Sequence of chain 1.A:
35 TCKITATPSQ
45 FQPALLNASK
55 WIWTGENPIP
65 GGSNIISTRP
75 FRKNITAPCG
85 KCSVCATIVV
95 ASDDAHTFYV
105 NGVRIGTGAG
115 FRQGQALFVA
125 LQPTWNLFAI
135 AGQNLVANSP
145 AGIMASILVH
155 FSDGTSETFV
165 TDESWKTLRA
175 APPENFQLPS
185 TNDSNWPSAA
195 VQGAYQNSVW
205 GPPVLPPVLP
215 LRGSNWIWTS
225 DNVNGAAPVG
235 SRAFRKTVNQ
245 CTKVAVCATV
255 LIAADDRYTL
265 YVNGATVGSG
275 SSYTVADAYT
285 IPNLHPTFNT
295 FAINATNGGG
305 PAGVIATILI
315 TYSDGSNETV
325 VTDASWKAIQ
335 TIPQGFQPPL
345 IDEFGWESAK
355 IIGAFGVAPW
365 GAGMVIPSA

Binding-site contacts:
Ligand atom O6 contacts residue THR300 of chain 1.A at 4.1 Å.
Ligand atom C8 contacts residue ILE336 of chain 1.A at 3.8 Å (hydrophobic).
Ligand atom C5 contacts residue THR300 of chain 1.A at 3.6 Å.
Ligand atom O5 contacts residue ASN298 of chain 1.A at 2.4 Å (h-bond).
Ligand atom C7 contacts residue ILE336 of chain 1.A at 4.3 Å (hydrophobic).
Ligand atom C2 contacts residue ASN298 of chain 1.A at 2.5 Å.
Ligand atom C1 contacts residue ASN298 of chain 1.A at 1.4 Å.
Ligand atom C8 contacts residue PHE340 of chain 1.A at 3.6 Å (hydrophobic).
Ligand atom C1 contacts residue SER235 of chain 1.A at 3.9 Å.
Ligand atom C3 contacts residue ASN298 of chain 1.A at 3.8 Å.
Ligand atom C5 contacts residue ASN298 of chain 1.A at 3.7 Å.
Ligand atom O5 contacts residue SER235 of chain 1.A at 3.7 Å.
Ligand atom C6 contacts residue SER235 of chain 1.A at 4.3 Å.
Ligand atom C1 contacts residue THR300 of chain 1.A at 4.5 Å.
Ligand atom C8 contacts residue THR300 of chain 1.A at 4.4 Å.
Ligand atom O5 contacts residue THR300 of chain 1.A at 3.5 Å (h-bond).
Ligand atom C6 contacts residue THR300 of chain 1.A at 3.4 Å.
Ligand atom N2 contacts residue ASN298 of chain 1.A at 2.9 Å (h-bond).
Ligand atom C4 contacts residue ASN298 of chain 1.A at 4.3 Å.
Ligand atom C7 contacts residue ASN298 of chain 1.A at 3.5 Å.
Ligand atom C5 contacts residue SER235 of chain 1.A at 3.5 Å.
Ligand atom O7 contacts residue ASN298 of chain 1.A at 3.6 Å.
Ligand atom C7 contacts residue PHE340 of chain 1.A at 4.4 Å (hydrophobic).
Ligand atom O7 contacts residue ILE336 of chain 1.A at 3.8 Å.
Ligand atom C8 contacts residue ARG261 of chain 1.A at 4.5 Å.

The small molecule below binds the protein below.
Small molecule (SMILES): CC(=O)N[C@H]1[C@H](O[C@H]2[C@H](O)[C@@H](NC(C)=O)CO[C@@H]2CO)O[C@H](CO)[C@@H](O)[C@@H]1O